Binding-site contacts:
Ligand atom N3 contacts residue GLY37 of chain 1.A at 3.3 Å.
Ligand atom C4 contacts residue ARG34 of chain 1.A at 3.8 Å.
Ligand atom C1' contacts residue ARG34 of chain 1.A at 3.7 Å.
Ligand atom O5' contacts residue ARG34 of chain 1.A at 3.8 Å.
Ligand atom OP2 contacts residue ILE64 of chain 1.A at 3.6 Å.
Ligand atom OP1 contacts residue MET68 of chain 1.A at 2.9 Å (h-bond).
Ligand atom C8 contacts residue ARG34 of chain 1.A at 3.4 Å.
Ligand atom P contacts residue ARG67 of chain 1.A at 3.3 Å.
Ligand atom C2 contacts residue TRP33 of chain 1.A at 3.2 Å (hydrophobic).
Ligand atom N2 contacts residue TRP33 of chain 1.A at 3.7 Å.
Ligand atom OP2 contacts residue ARG67 of chain 1.A at 2.5 Å (salt-bridge).
Ligand atom O3' contacts residue MET68 of chain 1.A at 3.7 Å.
Ligand atom P contacts residue ARG34 of chain 1.A at 3.4 Å.
Ligand atom N3 contacts residue TRP33 of chain 1.A at 3.2 Å (h-bond).
Ligand atom P contacts residue LYS71 of chain 1.A at 3.8 Å.
Ligand atom OP2 contacts residue LYS71 of chain 1.A at 2.6 Å (salt-bridge).
Ligand atom O4' contacts residue ARG34 of chain 1.A at 3.5 Å.
Ligand atom OP1 contacts residue PRO62 of chain 1.A at 3.5 Å.
Ligand atom C5' contacts residue GLY63 of chain 1.A at 3.4 Å.
Ligand atom C4 contacts residue TRP33 of chain 1.A at 3.4 Å (hydrophobic).
Ligand atom C5 contacts residue TRP33 of chain 1.A at 3.8 Å (hydrophobic).
Ligand atom OP1 contacts residue ARG67 of chain 1.A at 3.7 Å.
Ligand atom O3' contacts residue GLY63 of chain 1.A at 3.4 Å.
Ligand atom OP3 contacts residue TYR26 of chain 1.A at 3.8 Å.
Ligand atom OP2 contacts residue ARG67 of chain 1.A at 3.5 Å.
Ligand atom C5' contacts residue GLY65 of chain 1.A at 3.8 Å.
Ligand atom C4' contacts residue GLY63 of chain 1.A at 3.2 Å.
Ligand atom O4' contacts residue TYR38 of chain 1.A at 3.4 Å.
Ligand atom O5' contacts residue TYR38 of chain 1.A at 3.8 Å.
Ligand atom OP1 contacts residue GLY65 of chain 1.A at 2.9 Å (h-bond).
Ligand atom C6 contacts residue TRP33 of chain 1.A at 3.8 Å (hydrophobic).
Ligand atom P contacts residue GLY63 of chain 1.A at 3.6 Å.
Ligand atom O6 contacts residue TRP33 of chain 1.A at 3.8 Å.
Ligand atom N1 contacts residue TRP33 of chain 1.A at 3.5 Å (h-bond).
Ligand atom OP1 contacts residue ARG34 of chain 1.A at 3.0 Å (salt-bridge).
Ligand atom OP3 contacts residue ARG34 of chain 1.A at 2.9 Å (salt-bridge).
Ligand atom N9 contacts residue ARG34 of chain 1.A at 3.7 Å.
Ligand atom OP1 contacts residue ILE64 of chain 1.A at 3.8 Å.
Ligand atom OP1 contacts residue GLY63 of chain 1.A at 2.5 Å (h-bond).
Ligand atom OP1 contacts residue ARG67 of chain 1.A at 3.5 Å (salt-bridge).

Sequence of chain 1.A:
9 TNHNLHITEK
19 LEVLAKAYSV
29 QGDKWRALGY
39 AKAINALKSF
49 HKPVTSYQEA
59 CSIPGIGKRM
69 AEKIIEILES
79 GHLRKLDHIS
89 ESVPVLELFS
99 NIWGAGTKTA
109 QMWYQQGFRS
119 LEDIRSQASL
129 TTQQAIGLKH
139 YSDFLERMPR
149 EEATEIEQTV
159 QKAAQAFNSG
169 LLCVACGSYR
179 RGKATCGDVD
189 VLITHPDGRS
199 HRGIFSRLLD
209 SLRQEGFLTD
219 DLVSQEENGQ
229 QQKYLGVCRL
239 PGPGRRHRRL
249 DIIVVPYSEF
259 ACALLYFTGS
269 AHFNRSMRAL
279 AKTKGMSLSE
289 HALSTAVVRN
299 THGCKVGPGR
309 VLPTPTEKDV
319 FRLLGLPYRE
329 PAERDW

A protein and the small-molecule ligand that binds it are described below.
Small molecule (SMILES): Nc1ccn([C@H]2C[C@H](O[P](=O)(O)OC[C@H]3O[C@@H](n4ccc(N)nc4=O)C[C@@H]3O[P](=O)(O)OC[C@H]3O[C@@H](n4cnc5c(=O)nc(N)[nH]c54)C[C@@H]3O)[C@@H](CO[P](=O)(O)O[C@H]3C[C@H](n4cnc5c(=O)nc(N)[nH]c54)O[C@@H]3COP(=O)(O)O)O2)c(=O)n1